Sequence of chain 2.A:
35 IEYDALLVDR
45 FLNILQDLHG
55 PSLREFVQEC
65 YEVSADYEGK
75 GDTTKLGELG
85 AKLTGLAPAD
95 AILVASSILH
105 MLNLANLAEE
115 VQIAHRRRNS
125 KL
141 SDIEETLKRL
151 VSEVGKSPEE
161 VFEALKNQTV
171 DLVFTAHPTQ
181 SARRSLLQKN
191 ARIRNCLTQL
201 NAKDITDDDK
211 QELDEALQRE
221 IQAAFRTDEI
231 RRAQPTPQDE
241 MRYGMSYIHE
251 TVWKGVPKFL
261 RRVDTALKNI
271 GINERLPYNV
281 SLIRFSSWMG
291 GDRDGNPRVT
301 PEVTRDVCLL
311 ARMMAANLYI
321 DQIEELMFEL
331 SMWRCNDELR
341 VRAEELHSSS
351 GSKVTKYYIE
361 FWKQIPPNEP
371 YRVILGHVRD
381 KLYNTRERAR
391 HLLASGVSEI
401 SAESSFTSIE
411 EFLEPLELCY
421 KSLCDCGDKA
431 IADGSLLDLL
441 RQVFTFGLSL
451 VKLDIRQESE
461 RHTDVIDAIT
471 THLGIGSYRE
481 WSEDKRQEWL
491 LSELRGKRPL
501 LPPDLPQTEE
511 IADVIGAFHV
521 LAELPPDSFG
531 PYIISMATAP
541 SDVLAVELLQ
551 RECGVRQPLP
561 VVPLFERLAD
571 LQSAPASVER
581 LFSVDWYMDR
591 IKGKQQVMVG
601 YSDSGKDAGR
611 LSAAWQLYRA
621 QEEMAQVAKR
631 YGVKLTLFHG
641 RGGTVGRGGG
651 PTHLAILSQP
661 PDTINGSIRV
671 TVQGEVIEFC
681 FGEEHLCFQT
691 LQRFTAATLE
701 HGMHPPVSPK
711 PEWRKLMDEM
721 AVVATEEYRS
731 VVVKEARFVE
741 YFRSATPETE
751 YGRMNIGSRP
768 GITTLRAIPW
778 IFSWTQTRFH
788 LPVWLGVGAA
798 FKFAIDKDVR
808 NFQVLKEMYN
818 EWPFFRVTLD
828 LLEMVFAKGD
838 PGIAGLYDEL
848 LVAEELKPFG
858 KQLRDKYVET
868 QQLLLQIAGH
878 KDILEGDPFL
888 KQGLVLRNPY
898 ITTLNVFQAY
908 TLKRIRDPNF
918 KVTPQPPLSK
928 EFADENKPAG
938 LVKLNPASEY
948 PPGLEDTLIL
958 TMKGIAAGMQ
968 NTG

Binding-site contacts:
Ligand atom O3P contacts residue ARG372 of chain 2.A at 4.3 Å.
Ligand atom O3P contacts residue SER185 of chain 2.B at 2.8 Å (h-bond).
Ligand atom P contacts residue ARG184 of chain 2.B at 3.9 Å.
Ligand atom P contacts residue SER185 of chain 2.B at 4.1 Å.
Ligand atom O2P contacts residue ARG184 of chain 2.B at 3.3 Å (salt-bridge).
Ligand atom C3 contacts residue LYS363 of chain 2.A at 4.3 Å.
Ligand atom C2 contacts residue ASP239 of chain 2.B at 3.5 Å.
Ligand atom P contacts residue ARG231 of chain 2.B at 3.9 Å.
Ligand atom O5 contacts residue PHE328 of chain 2.A at 4.4 Å.
Ligand atom O1 contacts residue PHE361 of chain 2.A at 3.0 Å (h-bond).
Ligand atom O5 contacts residue GLU360 of chain 2.A at 3.7 Å.
Ligand atom O2 contacts residue PHE361 of chain 2.A at 4.0 Å.
Ligand atom O4 contacts residue PHE361 of chain 2.A at 3.8 Å.
Ligand atom O3P contacts residue ARG184 of chain 2.B at 3.5 Å (salt-bridge).
Ligand atom C1 contacts residue GLU360 of chain 2.A at 3.3 Å.
Ligand atom O3 contacts residue LYS363 of chain 2.A at 3.0 Å (salt-bridge).
Ligand atom O4 contacts residue ARG372 of chain 2.A at 4.1 Å.
Ligand atom C6 contacts residue SER185 of chain 2.B at 4.0 Å.
Ligand atom O3P contacts residue ARG183 of chain 2.B at 3.0 Å (salt-bridge).
Ligand atom C6 contacts residue ARG372 of chain 2.A at 3.9 Å.
Ligand atom O6 contacts residue ARG184 of chain 2.B at 3.7 Å.
Ligand atom O3 contacts residue ASP239 of chain 2.B at 4.1 Å.
Ligand atom C3 contacts residue PHE361 of chain 2.A at 4.3 Å (hydrophobic).
Ligand atom C4 contacts residue PHE361 of chain 2.A at 4.2 Å (hydrophobic).
Ligand atom O1 contacts residue PHE328 of chain 2.A at 4.4 Å.
Ligand atom C6 contacts residue PHE361 of chain 2.A at 4.1 Å (hydrophobic).
Ligand atom O6 contacts residue SER185 of chain 2.B at 4.3 Å.
Ligand atom O1P contacts residue ARG183 of chain 2.B at 2.9 Å (salt-bridge).
Ligand atom O5 contacts residue ARG184 of chain 2.B at 3.7 Å.
Ligand atom O2 contacts residue ASP239 of chain 2.B at 2.8 Å (salt-bridge).
Ligand atom O1P contacts residue ARG231 of chain 2.B at 4.3 Å.
Ligand atom C1 contacts residue ARG184 of chain 2.B at 3.6 Å.
Ligand atom C1 contacts residue PHE361 of chain 2.A at 4.2 Å (hydrophobic).
Ligand atom C5 contacts residue PHE361 of chain 2.A at 3.7 Å (hydrophobic).
Ligand atom O2P contacts residue ARG231 of chain 2.B at 2.5 Å (salt-bridge).
Ligand atom O2 contacts residue TRP362 of chain 2.A at 3.1 Å.
Ligand atom P contacts residue ARG183 of chain 2.B at 3.5 Å.
Ligand atom O1 contacts residue ARG184 of chain 2.B at 4.3 Å.
Ligand atom O1 contacts residue GLU360 of chain 2.A at 2.8 Å (salt-bridge).
Ligand atom O2P contacts residue ARG183 of chain 2.B at 3.9 Å.

The protein below binds the small molecule below.
Small molecule (SMILES): O=P(O)(O)OC[C@H]1O[C@H](O)[C@H](O)[C@@H](O)[C@@H]1O

Sequence of chain 2.B:
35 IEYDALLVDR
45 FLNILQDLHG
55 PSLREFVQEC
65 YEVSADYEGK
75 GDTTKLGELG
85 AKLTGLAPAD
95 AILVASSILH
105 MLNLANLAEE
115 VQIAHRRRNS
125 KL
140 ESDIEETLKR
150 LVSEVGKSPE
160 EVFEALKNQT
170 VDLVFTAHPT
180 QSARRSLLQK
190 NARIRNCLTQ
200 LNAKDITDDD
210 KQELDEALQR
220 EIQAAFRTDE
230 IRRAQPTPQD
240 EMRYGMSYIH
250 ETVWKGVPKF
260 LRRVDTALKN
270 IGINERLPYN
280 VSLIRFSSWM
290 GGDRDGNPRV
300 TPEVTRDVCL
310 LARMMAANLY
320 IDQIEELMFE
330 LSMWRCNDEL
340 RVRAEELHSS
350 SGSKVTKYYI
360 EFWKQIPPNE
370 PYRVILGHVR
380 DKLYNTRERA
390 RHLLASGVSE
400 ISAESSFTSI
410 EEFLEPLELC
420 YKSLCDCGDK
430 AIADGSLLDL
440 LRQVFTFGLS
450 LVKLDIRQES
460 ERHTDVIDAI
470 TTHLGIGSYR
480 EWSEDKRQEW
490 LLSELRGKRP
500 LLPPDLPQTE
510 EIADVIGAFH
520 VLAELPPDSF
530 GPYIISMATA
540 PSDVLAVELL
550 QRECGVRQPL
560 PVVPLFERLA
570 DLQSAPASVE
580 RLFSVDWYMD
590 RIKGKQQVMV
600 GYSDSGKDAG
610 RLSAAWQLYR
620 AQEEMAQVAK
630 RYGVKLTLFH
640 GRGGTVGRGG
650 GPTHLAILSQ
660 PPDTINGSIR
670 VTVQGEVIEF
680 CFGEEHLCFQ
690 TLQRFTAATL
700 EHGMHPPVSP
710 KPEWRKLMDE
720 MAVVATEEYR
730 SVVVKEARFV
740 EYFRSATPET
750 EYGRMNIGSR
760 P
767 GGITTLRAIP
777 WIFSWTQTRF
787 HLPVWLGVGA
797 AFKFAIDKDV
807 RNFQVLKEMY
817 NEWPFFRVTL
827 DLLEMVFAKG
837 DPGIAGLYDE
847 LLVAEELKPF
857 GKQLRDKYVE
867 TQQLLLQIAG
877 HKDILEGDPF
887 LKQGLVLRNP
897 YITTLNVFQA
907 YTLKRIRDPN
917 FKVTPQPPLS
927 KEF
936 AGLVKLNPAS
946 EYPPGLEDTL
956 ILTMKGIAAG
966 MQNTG